Sequence of chain 1.E:
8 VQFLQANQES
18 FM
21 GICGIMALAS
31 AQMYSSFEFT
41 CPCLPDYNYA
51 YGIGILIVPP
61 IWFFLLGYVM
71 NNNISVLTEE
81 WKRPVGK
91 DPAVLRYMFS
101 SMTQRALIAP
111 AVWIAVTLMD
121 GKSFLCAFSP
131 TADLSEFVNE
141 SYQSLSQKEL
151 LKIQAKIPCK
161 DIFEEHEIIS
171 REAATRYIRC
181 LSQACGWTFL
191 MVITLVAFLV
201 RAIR

Binding-site contacts:
Ligand atom C1 contacts residue GLU167 of chain 1.E at 4.0 Å.
Ligand atom C5 contacts residue ASN139 of chain 1.E at 3.6 Å.
Ligand atom C2 contacts residue GLU167 of chain 1.E at 4.2 Å.
Ligand atom O7 contacts residue GLU167 of chain 1.E at 3.5 Å (salt-bridge).
Ligand atom O7 contacts residue ASN139 of chain 1.E at 2.8 Å (h-bond).
Ligand atom O7 contacts residue HIS166 of chain 1.E at 3.8 Å.
Ligand atom C4 contacts residue ASN139 of chain 1.E at 4.2 Å.
Ligand atom N2 contacts residue ASN139 of chain 1.E at 2.9 Å (h-bond).
Ligand atom O5 contacts residue ASN139 of chain 1.E at 2.3 Å (h-bond).
Ligand atom C1 contacts residue SER141 of chain 1.E at 4.4 Å.
Ligand atom C7 contacts residue ASN139 of chain 1.E at 3.1 Å.
Ligand atom C3 contacts residue ASN139 of chain 1.E at 3.8 Å.
Ligand atom O6 contacts residue SER141 of chain 1.E at 3.4 Å (h-bond).
Ligand atom C8 contacts residue ASN139 of chain 1.E at 4.1 Å.
Ligand atom O7 contacts residue ILE168 of chain 1.E at 4.3 Å.
Ligand atom C6 contacts residue SER141 of chain 1.E at 4.3 Å.
Ligand atom C5 contacts residue SER141 of chain 1.E at 4.4 Å.
Ligand atom C1 contacts residue ASN139 of chain 1.E at 1.4 Å.
Ligand atom C2 contacts residue ASN139 of chain 1.E at 2.4 Å.
Ligand atom O5 contacts residue GLU167 of chain 1.E at 4.0 Å.
Ligand atom O5 contacts residue SER141 of chain 1.E at 3.8 Å.
Ligand atom O5 contacts residue TYR142 of chain 1.E at 4.2 Å.

A small-molecule ligand and the protein it binds are described below.
Small molecule (SMILES): CC(=O)N[C@@H]1[C@@H](O)[C@H](O)[C@@H](CO)O[C@H]1O